Binding-site contacts:
Ligand atom C8 contacts residue ALA18 of chain 2.A at 3.6 Å (hydrophobic).
Ligand atom C2' contacts residue VAL29 of chain 2.A at 3.4 Å (hydrophobic).
Ligand atom O1A contacts residue SER17 of chain 2.A at 3.5 Å (h-bond).
Ligand atom O1B contacts residue GLY15 of chain 2.A at 3.0 Å (h-bond).
Ligand atom N7 contacts residue ASN116 of chain 2.A at 3.3 Å (h-bond).
Ligand atom O3G contacts residue GLY13 of chain 2.A at 3.4 Å (h-bond).
Ligand atom O6 contacts residue LYS117 of chain 2.A at 3.3 Å.
Ligand atom N2 contacts residue LYS147 of chain 2.A at 3.5 Å.
Ligand atom N1 contacts residue ASP119 of chain 2.A at 2.9 Å (salt-bridge).
Ligand atom O4' contacts residue LYS117 of chain 2.A at 3.1 Å (salt-bridge).
Ligand atom O1G contacts residue PRO34 of chain 2.A at 3.6 Å.
Ligand atom O6 contacts residue SER145 of chain 2.A at 3.5 Å.
Ligand atom PB contacts residue LYS16 of chain 2.A at 3.6 Å.
Ligand atom O2B contacts residue LYS16 of chain 2.A at 3.4 Å (salt-bridge).
Ligand atom O6 contacts residue ASP119 of chain 2.A at 3.4 Å (salt-bridge).
Ligand atom O3G contacts residue LYS16 of chain 2.A at 2.8 Å (salt-bridge).
Ligand atom O2' contacts residue PHE28 of chain 2.A at 3.2 Å.
Ligand atom C3B contacts residue MN1 of chain 2.B at 3.5 Å.
Ligand atom O2' contacts residue VAL29 of chain 2.A at 2.7 Å (h-bond).
Ligand atom O2B contacts residue SER17 of chain 2.A at 2.9 Å (h-bond).
Ligand atom O1A contacts residue GLY15 of chain 2.A at 3.4 Å.
Ligand atom O1B contacts residue GLY13 of chain 2.A at 3.2 Å (h-bond).
Ligand atom O3A contacts residue GLY15 of chain 2.A at 3.2 Å (h-bond).
Ligand atom O2' contacts residue ASP30 of chain 2.A at 3.1 Å.
Ligand atom O2G contacts residue MN1 of chain 2.B at 2.2 Å.
Ligand atom N7 contacts residue ALA18 of chain 2.A at 3.5 Å.
Ligand atom O6 contacts residue ALA146 of chain 2.A at 2.9 Å (h-bond).
Ligand atom O6 contacts residue LYS147 of chain 2.A at 3.5 Å (salt-bridge).
Ligand atom C3B contacts residue GLY13 of chain 2.A at 3.3 Å.
Ligand atom O2B contacts residue MN1 of chain 2.B at 2.2 Å.
Ligand atom O2G contacts residue THR35 of chain 2.A at 3.2 Å.
Ligand atom O6 contacts residue ASN116 of chain 2.A at 3.4 Å (h-bond).
Ligand atom PB contacts residue MN1 of chain 2.B at 3.3 Å.
Ligand atom O3G contacts residue PRO12 of chain 2.A at 3.2 Å.
Ligand atom O1B contacts residue LYS16 of chain 2.A at 2.8 Å (salt-bridge).
Ligand atom N2 contacts residue ASP119 of chain 2.A at 3.0 Å (salt-bridge).
Ligand atom PG contacts residue MN1 of chain 2.B at 3.3 Å.
Ligand atom O1B contacts residue VAL14 of chain 2.A at 3.2 Å (h-bond).
Ligand atom O1A contacts residue ALA18 of chain 2.A at 2.7 Å (h-bond).
Ligand atom N9 contacts residue LYS117 of chain 2.A at 3.6 Å.

Sequence of chain 2.A:
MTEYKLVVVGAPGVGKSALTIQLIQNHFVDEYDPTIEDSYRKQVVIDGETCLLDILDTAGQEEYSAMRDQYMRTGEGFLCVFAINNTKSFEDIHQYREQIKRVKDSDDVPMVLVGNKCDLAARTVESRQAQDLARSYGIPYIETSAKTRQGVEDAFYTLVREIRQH

The small molecule below binds the protein below.
Small molecule (SMILES): Nc1nc2c(ncn2[C@@H]2O[C@H](CO[P](=O)(O)O[P](=O)(O)CP(=O)(O)O)[C@@H](O)[C@H]2O)c(=O)[nH]1